A small-molecule ligand and the protein it binds are described below.
Small molecule (SMILES): Nc1nc2c(ncn2[C@@H]2O[C@H](CO[P](=O)(O)O[P](=O)(O)NP(=O)(O)O)[C@@H](O)[C@H]2O)c(=O)[nH]1

Sequence of chain 2.A:
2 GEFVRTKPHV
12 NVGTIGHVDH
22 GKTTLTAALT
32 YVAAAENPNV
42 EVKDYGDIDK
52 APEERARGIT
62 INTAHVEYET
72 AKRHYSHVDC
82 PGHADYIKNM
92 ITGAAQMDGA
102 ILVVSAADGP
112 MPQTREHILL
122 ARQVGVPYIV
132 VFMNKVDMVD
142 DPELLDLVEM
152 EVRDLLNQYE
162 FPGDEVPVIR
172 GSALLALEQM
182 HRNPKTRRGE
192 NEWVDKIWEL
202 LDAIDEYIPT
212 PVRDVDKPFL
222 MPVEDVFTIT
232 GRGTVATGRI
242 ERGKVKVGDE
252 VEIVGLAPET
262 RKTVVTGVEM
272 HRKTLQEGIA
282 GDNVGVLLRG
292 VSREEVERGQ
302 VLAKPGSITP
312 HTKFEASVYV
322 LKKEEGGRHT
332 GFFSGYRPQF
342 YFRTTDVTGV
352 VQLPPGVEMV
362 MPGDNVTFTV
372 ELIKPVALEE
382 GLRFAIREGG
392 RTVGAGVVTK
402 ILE

Binding-site contacts:
Ligand atom PG contacts residue MG1 of chain 2.C at 3.2 Å.
Ligand atom N2 contacts residue ASP138 of chain 2.A at 2.9 Å (salt-bridge).
Ligand atom O4' contacts residue LYS136 of chain 2.A at 3.2 Å (salt-bridge).
Ligand atom O2G contacts residue ASP20 of chain 2.A at 3.2 Å (salt-bridge).
Ligand atom O2B contacts residue THR24 of chain 2.A at 2.8 Å (h-bond).
Ligand atom O6 contacts residue LEU175 of chain 2.A at 3.3 Å (h-bond).
Ligand atom N3B contacts residue ASP20 of chain 2.A at 3.3 Å (salt-bridge).
Ligand atom N7 contacts residue ASN135 of chain 2.A at 3.0 Å (h-bond).
Ligand atom O6 contacts residue ALA174 of chain 2.A at 3.1 Å (h-bond).
Ligand atom O2G contacts residue LYS23 of chain 2.A at 2.8 Å (salt-bridge).
Ligand atom C6 contacts residue LYS136 of chain 2.A at 3.5 Å.
Ligand atom O3G contacts residue THR61 of chain 2.A at 3.1 Å (h-bond).
Ligand atom O6 contacts residue LYS136 of chain 2.A at 3.4 Å (salt-bridge).
Ligand atom O1B contacts residue LYS23 of chain 2.A at 2.7 Å (salt-bridge).
Ligand atom O6 contacts residue ASP138 of chain 2.A at 3.5 Å (salt-bridge).
Ligand atom O3A contacts residue GLY22 of chain 2.A at 3.2 Å (h-bond).
Ligand atom O1G contacts residue MG1 of chain 2.C at 2.0 Å.
Ligand atom O1A contacts residue THR24 of chain 2.A at 3.5 Å (h-bond).
Ligand atom O6 contacts residue ASN135 of chain 2.A at 3.1 Å (h-bond).
Ligand atom C5 contacts residue LEU175 of chain 2.A at 3.5 Å (hydrophobic).
Ligand atom O2A contacts residue TYR46 of chain 2.A at 2.6 Å (h-bond).
Ligand atom N1 contacts residue ASP138 of chain 2.A at 2.7 Å (salt-bridge).
Ligand atom C6 contacts residue SER173 of chain 2.A at 3.5 Å.
Ligand atom O1A contacts residue GLY22 of chain 2.A at 3.5 Å.
Ligand atom C6 contacts residue LEU175 of chain 2.A at 3.5 Å (hydrophobic).
Ligand atom N2 contacts residue MET139 of chain 2.A at 3.2 Å.
Ligand atom N3B contacts residue MG1 of chain 2.C at 3.3 Å.
Ligand atom O6 contacts residue SER173 of chain 2.A at 2.7 Å (h-bond).
Ligand atom O2G contacts residue VAL19 of chain 2.A at 3.2 Å.
Ligand atom O3G contacts residue ILE60 of chain 2.A at 3.4 Å.
Ligand atom O1B contacts residue GLY22 of chain 2.A at 2.9 Å (h-bond).
Ligand atom O1A contacts residue THR25 of chain 2.A at 2.6 Å (h-bond).
Ligand atom O2B contacts residue MG1 of chain 2.C at 2.2 Å.
Ligand atom PB contacts residue MG1 of chain 2.C at 3.3 Å.
Ligand atom O2G contacts residue GLY83 of chain 2.A at 3.0 Å (h-bond).
Ligand atom O2B contacts residue LYS23 of chain 2.A at 3.4 Å (salt-bridge).
Ligand atom PB contacts residue LYS23 of chain 2.A at 3.5 Å.
Ligand atom C5' contacts residue ASP20 of chain 2.A at 3.2 Å.
Ligand atom O1G contacts residue THR61 of chain 2.A at 2.9 Å (h-bond).
Ligand atom O1B contacts residue HIS21 of chain 2.A at 3.3 Å (h-bond).